The protein below binds the small molecule below.
Small molecule (SMILES): Nc1ncnc2c1ncn2[C@@H]1O[C@H](C[S+](CC[C@@H](N)C(=O)O)Cc2ccccc2[N+](=O)[O-])[C@@H](O)[C@H]1O

Sequence of chain 1.A:
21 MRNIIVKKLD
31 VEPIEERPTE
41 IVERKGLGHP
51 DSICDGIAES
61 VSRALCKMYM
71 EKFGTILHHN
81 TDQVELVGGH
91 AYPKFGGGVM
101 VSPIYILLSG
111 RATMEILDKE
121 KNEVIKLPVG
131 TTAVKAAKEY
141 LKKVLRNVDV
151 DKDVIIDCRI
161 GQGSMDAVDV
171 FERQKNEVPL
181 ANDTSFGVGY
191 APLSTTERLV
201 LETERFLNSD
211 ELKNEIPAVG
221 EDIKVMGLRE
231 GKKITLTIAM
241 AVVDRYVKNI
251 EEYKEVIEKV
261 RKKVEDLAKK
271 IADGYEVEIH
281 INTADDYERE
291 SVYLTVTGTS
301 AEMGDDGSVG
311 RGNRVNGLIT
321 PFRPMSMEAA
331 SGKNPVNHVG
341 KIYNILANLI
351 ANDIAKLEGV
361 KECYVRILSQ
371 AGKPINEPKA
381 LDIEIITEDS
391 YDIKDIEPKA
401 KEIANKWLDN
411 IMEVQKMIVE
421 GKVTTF

Sequence of chain 1.B:
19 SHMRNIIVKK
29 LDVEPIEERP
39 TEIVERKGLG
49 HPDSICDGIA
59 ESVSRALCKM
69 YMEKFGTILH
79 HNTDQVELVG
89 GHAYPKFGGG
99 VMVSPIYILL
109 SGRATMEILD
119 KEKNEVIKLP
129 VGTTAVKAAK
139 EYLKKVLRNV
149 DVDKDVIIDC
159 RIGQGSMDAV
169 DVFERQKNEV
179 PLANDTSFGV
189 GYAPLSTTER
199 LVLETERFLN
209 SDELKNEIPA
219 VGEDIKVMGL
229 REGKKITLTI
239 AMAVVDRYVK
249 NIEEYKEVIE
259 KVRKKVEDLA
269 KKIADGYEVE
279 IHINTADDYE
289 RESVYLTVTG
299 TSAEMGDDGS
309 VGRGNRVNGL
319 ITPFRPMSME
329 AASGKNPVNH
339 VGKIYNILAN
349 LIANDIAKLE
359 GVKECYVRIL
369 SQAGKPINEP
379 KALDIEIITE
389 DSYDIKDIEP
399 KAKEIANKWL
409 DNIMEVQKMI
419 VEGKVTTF

Binding-site contacts:
Ligand atom C19 contacts residue ASP183 of chain 1.A at 3.5 Å.
Ligand atom N18 contacts residue ASP305 of chain 1.B at 2.7 Å (salt-bridge).
Ligand atom C22 contacts residue TYR293 of chain 1.B at 3.3 Å (hydrophobic).
Ligand atom C6 contacts residue TYR293 of chain 1.B at 3.4 Å (hydrophobic).
Ligand atom C22 contacts residue SER300 of chain 1.B at 3.4 Å.
Ligand atom O9 contacts residue ASN182 of chain 1.A at 2.4 Å (h-bond).
Ligand atom C19 contacts residue ASP305 of chain 1.B at 3.3 Å.
Ligand atom N7 contacts residue TYR293 of chain 1.B at 3.4 Å.
Ligand atom C5 contacts residue TYR293 of chain 1.B at 3.5 Å (hydrophobic).
Ligand atom O16 contacts residue HIS78 of chain 1.A at 3.3 Å.
Ligand atom O16 contacts residue ASN80 of chain 1.A at 3.2 Å (h-bond).
Ligand atom O17 contacts residue ASN182 of chain 1.A at 3.5 Å (h-bond).
Ligand atom N6 contacts residue ASP166 of chain 1.A at 2.8 Å (salt-bridge).
Ligand atom O24 contacts residue LYS224 of chain 1.B at 3.5 Å (salt-bridge).
Ligand atom C19 contacts residue 3PO1 of chain 1.F at 3.2 Å.
Ligand atom O25 contacts residue PRO50 of chain 1.B at 3.3 Å.
Ligand atom O16 contacts residue ARG111 of chain 1.A at 3.2 Å.
Ligand atom N9 contacts residue TYR293 of chain 1.B at 3.3 Å (h-bond).
Ligand atom C22 contacts residue ASP222 of chain 1.B at 3.5 Å.
Ligand atom C8 contacts residue TYR293 of chain 1.B at 3.3 Å (hydrophobic).
Ligand atom N3 contacts residue TYR293 of chain 1.B at 3.5 Å.
Ligand atom C20 contacts residue 3PO1 of chain 1.F at 3.3 Å.
Ligand atom O25 contacts residue ASP305 of chain 1.B at 2.7 Å (salt-bridge).
Ligand atom O26 contacts residue HIS49 of chain 1.B at 3.3 Å.
Ligand atom O17 contacts residue HIS78 of chain 1.A at 2.9 Å (h-bond).
Ligand atom N1 contacts residue TYR293 of chain 1.B at 3.5 Å.
Ligand atom C15 contacts residue ASN80 of chain 1.A at 3.1 Å.
Ligand atom C41 contacts residue ASN182 of chain 1.A at 3.5 Å.
Ligand atom C27 contacts residue SER300 of chain 1.B at 3.3 Å.
Ligand atom O25 contacts residue SER300 of chain 1.B at 3.2 Å (h-bond).
Ligand atom C14 contacts residue ASN80 of chain 1.A at 3.5 Å.
Ligand atom C1 contacts residue ALA167 of chain 1.A at 3.5 Å (hydrophobic).
Ligand atom O10 contacts residue ASP183 of chain 1.A at 3.2 Å (salt-bridge).
Ligand atom C61 contacts residue ALA167 of chain 1.A at 3.5 Å (hydrophobic).
Ligand atom C27 contacts residue ASP305 of chain 1.B at 3.4 Å.
Ligand atom O26 contacts residue ASP222 of chain 1.B at 2.5 Å (salt-bridge).
Ligand atom C4 contacts residue TYR293 of chain 1.B at 3.2 Å (hydrophobic).
Ligand atom N8 contacts residue ASN182 of chain 1.A at 2.9 Å (h-bond).
Ligand atom C15 contacts residue HIS78 of chain 1.A at 3.5 Å.
Ligand atom O25 contacts residue HIS49 of chain 1.B at 3.1 Å (h-bond).